This protein binds this small molecule.
Small molecule (SMILES): N#Cc1ccc(Cl)cc1N

Binding-site contacts:
Ligand atom N01 contacts residue THR15 of chain 1.C at 2.7 Å (h-bond).
Ligand atom C02 contacts residue THR15 of chain 1.C at 3.1 Å.
Ligand atom N10 contacts residue GLY17 of chain 1.C at 3.6 Å.
Ligand atom N10 contacts residue TYR123 of chain 1.C at 2.9 Å (h-bond).
Ligand atom N01 contacts residue SER127 of chain 1.C at 3.5 Å.
Ligand atom N01 contacts residue SER128 of chain 1.C at 3.9 Å.
Ligand atom CL1 contacts residue LEU90 of chain 1.C at 3.6 Å.
Ligand atom N01 contacts residue VAL126 of chain 1.C at 3.5 Å (h-bond).
Ligand atom C09 contacts residue GLY17 of chain 1.C at 3.9 Å.
Ligand atom C06 contacts residue THR119 of chain 1.C at 4.0 Å.
Ligand atom C06 contacts residue GLY17 of chain 1.C at 4.0 Å.
Ligand atom C05 contacts residue ARG91 of chain 1.C at 4.0 Å.
Ligand atom C02 contacts residue GLY17 of chain 1.C at 4.1 Å.
Ligand atom C03 contacts residue HIS18 of chain 1.C at 3.9 Å.
Ligand atom N10 contacts residue ARG91 of chain 1.C at 4.1 Å.
Ligand atom C08 contacts residue VAL21 of chain 1.C at 3.9 Å (hydrophobic).
Ligand atom C04 contacts residue TYR123 of chain 1.C at 4.0 Å (hydrophobic).
Ligand atom C03 contacts residue GLY17 of chain 1.C at 3.7 Å.
Ligand atom C08 contacts residue GLY89 of chain 1.C at 4.1 Å.
Ligand atom N01 contacts residue HIS18 of chain 1.C at 3.3 Å.
Ligand atom CL1 contacts residue GLY89 of chain 1.C at 3.5 Å.
Ligand atom C05 contacts residue TYR123 of chain 1.C at 4.2 Å (hydrophobic).
Ligand atom C04 contacts residue VAL126 of chain 1.C at 3.7 Å (hydrophobic).
Ligand atom C09 contacts residue HIS18 of chain 1.C at 3.4 Å.
Ligand atom C05 contacts residue THR119 of chain 1.C at 3.3 Å.
Ligand atom CL1 contacts residue VAL21 of chain 1.C at 3.7 Å.
Ligand atom C03 contacts residue THR15 of chain 1.C at 4.1 Å.
Ligand atom C08 contacts residue GLY17 of chain 1.C at 4.0 Å.
Ligand atom C04 contacts residue THR119 of chain 1.C at 4.3 Å.
Ligand atom C04 contacts residue GLY17 of chain 1.C at 3.5 Å.
Ligand atom C02 contacts residue VAL126 of chain 1.C at 3.4 Å (hydrophobic).
Ligand atom C03 contacts residue VAL126 of chain 1.C at 4.0 Å (hydrophobic).
Ligand atom C06 contacts residue VAL21 of chain 1.C at 4.1 Å (hydrophobic).
Ligand atom CL1 contacts residue VAL117 of chain 1.C at 4.3 Å.
Ligand atom C04 contacts residue ARG91 of chain 1.C at 4.2 Å.
Ligand atom C02 contacts residue HIS18 of chain 1.C at 3.5 Å.
Ligand atom C05 contacts residue GLY17 of chain 1.C at 3.9 Å.
Ligand atom CL1 contacts residue THR119 of chain 1.C at 3.3 Å.
Ligand atom C02 contacts residue SER127 of chain 1.C at 4.2 Å.
Ligand atom N10 contacts residue VAL126 of chain 1.C at 2.8 Å (h-bond).

Sequence of chain 1.C:
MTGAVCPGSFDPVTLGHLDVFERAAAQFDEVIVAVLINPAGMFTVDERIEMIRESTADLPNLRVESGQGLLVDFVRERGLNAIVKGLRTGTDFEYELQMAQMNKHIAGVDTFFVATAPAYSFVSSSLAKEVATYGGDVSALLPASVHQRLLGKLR